A protein and the small-molecule ligand that binds it are described below.
Small molecule (SMILES): Nc1ncnc2c1ncn2[C@@H]1O[C@H](CO[P](=O)(O)O[P](=O)(O)O[V](=O)(O)O)[C@@H](O)[C@H]1O

Binding-site contacts:
Ligand atom O2G contacts residue SER43 of chain 1.J at 3.7 Å.
Ligand atom O3A contacts residue MG1 of chain 1.X at 3.0 Å.
Ligand atom N7 contacts residue ARG18 of chain 1.J at 3.8 Å.
Ligand atom PB contacts residue LYS47 of chain 1.J at 3.8 Å.
Ligand atom PB contacts residue GLY46 of chain 1.J at 4.0 Å.
Ligand atom O3G contacts residue MG1 of chain 1.X at 2.2 Å.
Ligand atom O3G contacts residue LYS47 of chain 1.J at 2.6 Å (salt-bridge).
Ligand atom C5' contacts residue GLY46 of chain 1.J at 3.6 Å.
Ligand atom VG contacts residue MG1 of chain 1.X at 2.6 Å.
Ligand atom O2B contacts residue GLY46 of chain 1.J at 4.0 Å.
Ligand atom O4' contacts residue ILE23 of chain 1.J at 3.4 Å.
Ligand atom O1B contacts residue GLY46 of chain 1.J at 2.6 Å (h-bond).
Ligand atom O1A contacts residue GLY46 of chain 1.J at 3.3 Å.
Ligand atom O1B contacts residue GLY44 of chain 1.J at 3.2 Å.
Ligand atom O2G contacts residue MG1 of chain 1.X at 4.0 Å.
Ligand atom O3' contacts residue ARG21 of chain 1.J at 3.8 Å.
Ligand atom O1A contacts residue THR48 of chain 1.J at 3.5 Å (h-bond).
Ligand atom O1B contacts residue CYS45 of chain 1.J at 3.1 Å (h-bond).
Ligand atom O2G contacts residue GLY44 of chain 1.J at 3.9 Å.
Ligand atom PB contacts residue THR48 of chain 1.J at 3.9 Å.
Ligand atom O3B contacts residue MG1 of chain 1.X at 3.2 Å.
Ligand atom O3B contacts residue GLY44 of chain 1.J at 3.0 Å (h-bond).
Ligand atom PB contacts residue MG1 of chain 1.X at 3.0 Å.
Ligand atom O1B contacts residue LYS47 of chain 1.J at 3.4 Å (salt-bridge).
Ligand atom O2A contacts residue THR48 of chain 1.J at 4.0 Å.
Ligand atom O2B contacts residue MG1 of chain 1.X at 2.2 Å.
Ligand atom O2B contacts residue LYS47 of chain 1.J at 3.3 Å (salt-bridge).
Ligand atom O3' contacts residue GLY44 of chain 1.J at 3.7 Å.
Ligand atom O1G contacts residue MG1 of chain 1.X at 2.2 Å.
Ligand atom PB contacts residue GLY44 of chain 1.J at 3.9 Å.
Ligand atom O2G contacts residue LYS47 of chain 1.J at 3.6 Å.
Ligand atom VG contacts residue LYS47 of chain 1.J at 3.6 Å.
Ligand atom C2' contacts residue ARG21 of chain 1.J at 3.9 Å.
Ligand atom O3B contacts residue SER43 of chain 1.J at 4.0 Å.
Ligand atom O2' contacts residue ARG21 of chain 1.J at 3.3 Å (salt-bridge).
Ligand atom O1A contacts residue THR49 of chain 1.J at 2.9 Å (h-bond).
Ligand atom O1A contacts residue LYS47 of chain 1.J at 3.8 Å.
Ligand atom O2B contacts residue THR48 of chain 1.J at 2.7 Å (h-bond).
Ligand atom C1' contacts residue ARG21 of chain 1.J at 3.4 Å.
Ligand atom C8 contacts residue ARG18 of chain 1.J at 3.8 Å.

Sequence of chain 1.J:
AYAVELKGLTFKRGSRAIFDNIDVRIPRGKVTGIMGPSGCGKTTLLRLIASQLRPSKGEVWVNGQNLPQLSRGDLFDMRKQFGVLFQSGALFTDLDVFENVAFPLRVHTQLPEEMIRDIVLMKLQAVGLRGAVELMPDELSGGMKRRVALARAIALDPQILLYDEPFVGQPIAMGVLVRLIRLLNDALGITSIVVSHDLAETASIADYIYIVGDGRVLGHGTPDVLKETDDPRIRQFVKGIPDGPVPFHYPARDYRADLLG